Binding-site contacts:
Ligand atom PG contacts residue LYS211 of chain 1.F at 3.6 Å.
Ligand atom N3 contacts residue VAL54 of chain 1.F at 3.9 Å.
Ligand atom C3' contacts residue GLN53 of chain 1.F at 3.0 Å.
Ligand atom N2 contacts residue VAL396 of chain 1.F at 3.3 Å.
Ligand atom O3A contacts residue HIS126 of chain 1.F at 3.6 Å.
Ligand atom N9 contacts residue PHE391 of chain 1.F at 4.0 Å.
Ligand atom N1 contacts residue GLU400 of chain 1.F at 3.1 Å (salt-bridge).
Ligand atom N2 contacts residue GLU400 of chain 1.F at 3.4 Å (salt-bridge).
Ligand atom O3' contacts residue VAL54 of chain 1.F at 3.6 Å.
Ligand atom O1G contacts residue GLU184 of chain 1.F at 3.9 Å.
Ligand atom O1G contacts residue LYS232 of chain 1.F at 3.5 Å (salt-bridge).
Ligand atom C2' contacts residue VAL54 of chain 1.F at 3.8 Å (hydrophobic).
Ligand atom O2B contacts residue ASP118 of chain 1.F at 3.8 Å.
Ligand atom C2 contacts residue GLU400 of chain 1.F at 3.7 Å.
Ligand atom C2 contacts residue VAL54 of chain 1.F at 4.0 Å (hydrophobic).
Ligand atom O2B contacts residue ASN121 of chain 1.F at 3.9 Å.
Ligand atom O6 contacts residue ARG442 of chain 1.E at 3.6 Å.
Ligand atom O2A contacts residue MG1 of chain 1.S at 3.6 Å.
Ligand atom O1G contacts residue ASN186 of chain 1.F at 3.5 Å (h-bond).
Ligand atom C2' contacts residue ASP276 of chain 1.F at 3.4 Å.
Ligand atom S1A contacts residue HIS126 of chain 1.F at 3.6 Å.
Ligand atom O3' contacts residue GLN53 of chain 1.F at 1.7 Å (h-bond).
Ligand atom O3G contacts residue LYS232 of chain 1.F at 2.9 Å (salt-bridge).
Ligand atom C3' contacts residue TYR272 of chain 1.F at 3.6 Å (hydrophobic).
Ligand atom O2G contacts residue LYS211 of chain 1.F at 2.2 Å (salt-bridge).
Ligand atom N2 contacts residue VAL54 of chain 1.F at 2.9 Å (h-bond).
Ligand atom O2G contacts residue TYR212 of chain 1.F at 3.7 Å.
Ligand atom O1B contacts residue MN1 of chain 1.T at 3.1 Å.
Ligand atom C2 contacts residue PHE391 of chain 1.F at 3.9 Å (hydrophobic).
Ligand atom O3B contacts residue MG1 of chain 1.S at 3.9 Å.
Ligand atom C5 contacts residue PHE391 of chain 1.F at 4.0 Å (hydrophobic).
Ligand atom O3' contacts residue TYR272 of chain 1.F at 3.8 Å.
Ligand atom C1' contacts residue VAL54 of chain 1.F at 3.8 Å (hydrophobic).
Ligand atom C3' contacts residue ASP276 of chain 1.F at 3.6 Å.
Ligand atom C2' contacts residue PHE391 of chain 1.F at 3.8 Å (hydrophobic).
Ligand atom O3' contacts residue ASP276 of chain 1.F at 3.0 Å (salt-bridge).
Ligand atom C4' contacts residue GLN53 of chain 1.F at 3.5 Å.
Ligand atom N3 contacts residue PHE391 of chain 1.F at 3.9 Å.
Ligand atom O3G contacts residue TYR212 of chain 1.F at 3.9 Å.
Ligand atom PG contacts residue LYS232 of chain 1.F at 3.8 Å.

Sequence of chain 1.E:
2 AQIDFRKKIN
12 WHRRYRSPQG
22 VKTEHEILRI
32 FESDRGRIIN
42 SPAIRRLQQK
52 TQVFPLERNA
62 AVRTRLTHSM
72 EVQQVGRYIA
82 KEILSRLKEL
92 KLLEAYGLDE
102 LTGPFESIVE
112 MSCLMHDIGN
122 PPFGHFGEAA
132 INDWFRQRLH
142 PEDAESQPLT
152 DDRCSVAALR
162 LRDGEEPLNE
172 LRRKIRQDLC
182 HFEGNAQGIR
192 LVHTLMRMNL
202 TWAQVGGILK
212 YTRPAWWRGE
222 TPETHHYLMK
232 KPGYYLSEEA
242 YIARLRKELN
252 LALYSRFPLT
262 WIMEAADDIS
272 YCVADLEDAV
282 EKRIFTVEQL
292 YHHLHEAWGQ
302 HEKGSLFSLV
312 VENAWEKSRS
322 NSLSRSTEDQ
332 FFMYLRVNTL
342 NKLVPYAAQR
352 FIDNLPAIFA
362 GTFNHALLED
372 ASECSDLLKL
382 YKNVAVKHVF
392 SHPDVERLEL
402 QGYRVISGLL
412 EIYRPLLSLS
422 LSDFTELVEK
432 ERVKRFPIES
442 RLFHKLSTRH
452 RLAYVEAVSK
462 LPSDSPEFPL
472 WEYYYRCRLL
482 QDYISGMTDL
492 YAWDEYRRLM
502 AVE

Sequence of chain 1.F:
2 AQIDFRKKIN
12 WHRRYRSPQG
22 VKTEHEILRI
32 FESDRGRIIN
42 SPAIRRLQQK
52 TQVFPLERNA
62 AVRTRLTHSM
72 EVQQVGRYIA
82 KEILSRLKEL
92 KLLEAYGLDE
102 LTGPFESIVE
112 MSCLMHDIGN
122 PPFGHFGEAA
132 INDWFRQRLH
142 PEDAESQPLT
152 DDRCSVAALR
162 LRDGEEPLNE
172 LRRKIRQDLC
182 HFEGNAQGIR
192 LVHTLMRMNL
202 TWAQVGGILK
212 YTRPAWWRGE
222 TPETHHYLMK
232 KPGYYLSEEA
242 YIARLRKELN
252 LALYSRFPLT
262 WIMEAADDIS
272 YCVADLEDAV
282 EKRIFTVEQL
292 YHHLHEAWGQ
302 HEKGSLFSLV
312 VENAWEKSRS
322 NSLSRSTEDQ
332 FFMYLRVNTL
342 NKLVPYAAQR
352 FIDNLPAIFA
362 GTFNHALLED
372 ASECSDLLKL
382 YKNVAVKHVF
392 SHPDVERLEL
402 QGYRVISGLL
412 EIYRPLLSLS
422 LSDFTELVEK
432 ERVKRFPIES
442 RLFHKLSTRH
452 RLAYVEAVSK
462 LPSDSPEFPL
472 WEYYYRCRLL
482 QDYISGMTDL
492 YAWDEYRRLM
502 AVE

This small molecule binds to this protein.
Small molecule (SMILES): Nc1nc(=O)c2ncn([C@H]3C[C@H](O)[C@@H](CO[P](=O)(S)OP(=O)(O)OP(=O)(O)O)O3)c2[nH]1